The small molecule below binds the protein below.
Small molecule (SMILES): CC(C)C[C@@H](CO)NC(=O)[C@H](CC(C)C)NC(=O)[C@H](CC(C)C)NC(=O)OCc1ccccc1

Binding-site contacts:
Ligand atom C12 contacts residue THR21 of chain 1.H at 3.6 Å.
Ligand atom C30 contacts residue SER20 of chain 1.H at 3.8 Å.
Ligand atom O34 contacts residue SER20 of chain 1.H at 3.8 Å.
Ligand atom C19 contacts residue ALA49 of chain 1.H at 3.6 Å (hydrophobic).
Ligand atom C17 contacts residue GLY47 of chain 1.H at 3.7 Å.
Ligand atom O32 contacts residue ALA49 of chain 1.H at 3.0 Å (h-bond).
Ligand atom C15 contacts residue GLY47 of chain 1.H at 3.8 Å.
Ligand atom C22 contacts residue THR1 of chain 1.H at 1.4 Å.
Ligand atom C31 contacts residue ASP125 of chain 1.I at 3.6 Å.
Ligand atom C21 contacts residue SER20 of chain 1.H at 3.4 Å.
Ligand atom C11 contacts residue THR21 of chain 1.H at 3.6 Å.
Ligand atom C30 contacts residue ASP125 of chain 1.I at 3.9 Å.
Ligand atom O31 contacts residue GLN22 of chain 1.H at 3.7 Å.
Ligand atom C33 contacts residue GLN22 of chain 1.H at 3.5 Å.
Ligand atom C33 contacts residue ALA27 of chain 1.H at 3.9 Å (hydrophobic).
Ligand atom N10 contacts residue ASP125 of chain 1.I at 3.0 Å (salt-bridge).
Ligand atom C20 contacts residue GLY45 of chain 1.H at 3.2 Å.
Ligand atom C14 contacts residue GLY47 of chain 1.H at 3.8 Å.
Ligand atom O33 contacts residue ALA46 of chain 1.H at 3.8 Å.
Ligand atom C15 contacts residue THR21 of chain 1.H at 4.0 Å.
Ligand atom N13 contacts residue THR21 of chain 1.H at 2.8 Å (h-bond).
Ligand atom C27 contacts residue GLY47 of chain 1.H at 3.8 Å.
Ligand atom C9 contacts residue ASP125 of chain 1.I at 3.7 Å.
Ligand atom N16 contacts residue GLY47 of chain 1.H at 2.9 Å (h-bond).
Ligand atom C21 contacts residue ALA49 of chain 1.H at 3.8 Å (hydrophobic).
Ligand atom C18 contacts residue THR1 of chain 1.H at 3.0 Å.
Ligand atom C17 contacts residue THR1 of chain 1.H at 2.4 Å.
Ligand atom O33 contacts residue GLY47 of chain 1.H at 3.0 Å (h-bond).
Ligand atom C20 contacts residue ALA49 of chain 1.H at 3.8 Å (hydrophobic).
Ligand atom O8 contacts residue ASP125 of chain 1.I at 3.5 Å (salt-bridge).
Ligand atom C20 contacts residue THR52 of chain 1.H at 3.5 Å.
Ligand atom C14 contacts residue THR21 of chain 1.H at 3.6 Å.
Ligand atom O32 contacts residue THR48 of chain 1.H at 4.0 Å.
Ligand atom C24 contacts residue THR21 of chain 1.H at 3.6 Å.
Ligand atom N16 contacts residue THR1 of chain 1.H at 3.7 Å.
Ligand atom C18 contacts residue GLY47 of chain 1.H at 3.5 Å.
Ligand atom O33 contacts residue THR1 of chain 1.H at 2.4 Å (h-bond).
Ligand atom O34 contacts residue THR21 of chain 1.H at 2.9 Å (h-bond).
Ligand atom C19 contacts residue GLY47 of chain 1.H at 3.8 Å.
Ligand atom C21 contacts residue CYS31 of chain 1.H at 3.8 Å (hydrophobic).

Sequence of chain 1.H:
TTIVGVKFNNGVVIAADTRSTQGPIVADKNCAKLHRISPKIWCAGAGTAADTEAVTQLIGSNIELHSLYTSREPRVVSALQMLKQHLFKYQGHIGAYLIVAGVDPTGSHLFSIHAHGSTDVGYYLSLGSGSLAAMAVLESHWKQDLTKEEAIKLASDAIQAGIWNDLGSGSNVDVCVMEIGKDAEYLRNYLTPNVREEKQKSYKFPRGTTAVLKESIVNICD

Sequence of chain 1.I:
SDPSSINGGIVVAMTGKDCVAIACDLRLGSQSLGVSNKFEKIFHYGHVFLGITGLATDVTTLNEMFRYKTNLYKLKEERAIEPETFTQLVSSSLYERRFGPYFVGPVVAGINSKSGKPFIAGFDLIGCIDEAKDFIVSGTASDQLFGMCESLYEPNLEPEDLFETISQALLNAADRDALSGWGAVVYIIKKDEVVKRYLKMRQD